Binding-site contacts:
Ligand atom CE1 contacts residue PHE180 of chain 1.A at 3.6 Å (hydrophobic).
Ligand atom CE1 contacts residue ALA215 of chain 1.A at 3.6 Å (hydrophobic).
Ligand atom OE1 contacts residue ARG45 of chain 1.A at 2.4 Å (salt-bridge).
Ligand atom CD1 contacts residue ASP46 of chain 1.A at 4.1 Å.
Ligand atom N contacts residue TYR44 of chain 1.A at 3.7 Å.
Ligand atom N contacts residue ASP46 of chain 1.A at 3.1 Å (salt-bridge).
Ligand atom N contacts residue ASP46 of chain 1.A at 2.7 Å (salt-bridge).
Ligand atom CZ contacts residue ILE217 of chain 1.A at 3.9 Å (hydrophobic).
Ligand atom O contacts residue ARG45 of chain 1.A at 3.3 Å (salt-bridge).
Ligand atom CE2 contacts residue PHE180 of chain 1.A at 3.8 Å (hydrophobic).
Ligand atom CE2 contacts residue ILE217 of chain 1.A at 3.5 Å (hydrophobic).
Ligand atom CB contacts residue ASP46 of chain 1.A at 3.4 Å.
Ligand atom CB contacts residue TYR44 of chain 1.A at 4.2 Å (hydrophobic).
Ligand atom C contacts residue TYR44 of chain 1.A at 4.0 Å (hydrophobic).
Ligand atom CZ contacts residue ALA260 of chain 1.A at 4.1 Å (hydrophobic).
Ligand atom OH contacts residue ILE217 of chain 1.A at 4.1 Å.
Ligand atom CE1 contacts residue PO41 of chain 1.C at 3.3 Å.
Ligand atom CZ contacts residue PO41 of chain 1.C at 3.1 Å.
Ligand atom CA contacts residue ASP46 of chain 1.A at 4.1 Å.
Ligand atom OH contacts residue ARG45 of chain 1.A at 4.2 Å.
Ligand atom CD contacts residue ARG45 of chain 1.A at 3.6 Å.
Ligand atom O contacts residue TYR44 of chain 1.A at 3.6 Å.
Ligand atom OH contacts residue PHE180 of chain 1.A at 3.4 Å.
Ligand atom OH contacts residue PO41 of chain 1.C at 2.0 Å (h-bond).
Ligand atom CA contacts residue ASP46 of chain 1.A at 3.6 Å.
Ligand atom CE2 contacts residue ALA260 of chain 1.A at 4.2 Å (hydrophobic).
Ligand atom CG contacts residue VAL47 of chain 1.A at 3.9 Å (hydrophobic).
Ligand atom C contacts residue ASP46 of chain 1.A at 3.6 Å.
Ligand atom CD2 contacts residue ILE217 of chain 1.A at 3.8 Å (hydrophobic).
Ligand atom CA contacts residue TYR44 of chain 1.A at 4.0 Å (hydrophobic).
Ligand atom CB contacts residue ASP46 of chain 1.A at 3.9 Å.
Ligand atom CD1 contacts residue PHE180 of chain 1.A at 4.1 Å (hydrophobic).
Ligand atom O contacts residue PHE180 of chain 1.A at 3.6 Å.
Ligand atom C contacts residue TYR44 of chain 1.A at 4.0 Å (hydrophobic).
Ligand atom OH contacts residue ALA260 of chain 1.A at 3.2 Å.
Ligand atom CD1 contacts residue TYR44 of chain 1.A at 4.3 Å (hydrophobic).
Ligand atom CB contacts residue VAL47 of chain 1.A at 3.6 Å (hydrophobic).
Ligand atom OH contacts residue GLY218 of chain 1.A at 4.1 Å.
Ligand atom CZ contacts residue PHE180 of chain 1.A at 3.5 Å (hydrophobic).
Ligand atom CD1 contacts residue ALA215 of chain 1.A at 3.6 Å (hydrophobic).

This small molecule binds to this protein.
Small molecule (SMILES): C[C@H](NC(=O)[C@H](Cc1ccc(O)cc1)NC(=O)[C@H](Cc1ccc(O)cc1)NC(=O)[C@@H](N)CCC(=O)O)C(=O)N[C@@H](C)C=O

Sequence of chain 1.A:
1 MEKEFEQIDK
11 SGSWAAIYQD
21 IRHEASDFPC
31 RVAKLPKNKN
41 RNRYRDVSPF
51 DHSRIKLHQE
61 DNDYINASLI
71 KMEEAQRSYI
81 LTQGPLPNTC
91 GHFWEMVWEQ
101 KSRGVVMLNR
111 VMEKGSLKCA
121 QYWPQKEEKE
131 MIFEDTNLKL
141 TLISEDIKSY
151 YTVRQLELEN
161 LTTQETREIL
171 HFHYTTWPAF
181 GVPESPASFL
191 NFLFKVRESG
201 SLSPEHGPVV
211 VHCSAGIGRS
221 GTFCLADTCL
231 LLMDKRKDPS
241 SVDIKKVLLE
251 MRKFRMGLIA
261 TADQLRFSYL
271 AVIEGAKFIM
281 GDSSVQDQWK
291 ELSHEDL